Binding-site contacts:
Ligand atom C6 contacts residue PHE82 of chain 1.E at 3.9 Å (hydrophobic).
Ligand atom C18 contacts residue PHE116 of chain 1.E at 3.8 Å (hydrophobic).
Ligand atom C2 contacts residue LEU18 of chain 1.E at 4.0 Å (hydrophobic).
Ligand atom C19 contacts residue PHE116 of chain 1.E at 3.5 Å (hydrophobic).
Ligand atom C11 contacts residue SER58 of chain 1.E at 3.7 Å.
Ligand atom C1 contacts residue ASN38 of chain 1.E at 3.8 Å.
Ligand atom C2 contacts residue ASN38 of chain 1.E at 3.8 Å.
Ligand atom C25 contacts residue PHE86 of chain 1.E at 4.0 Å (hydrophobic).
Ligand atom C6 contacts residue ASP99 of chain 1.E at 3.8 Å.
Ligand atom O1 contacts residue PHE82 of chain 1.E at 3.9 Å.
Ligand atom C6 contacts residue ASN38 of chain 1.E at 3.7 Å.
Ligand atom O1 contacts residue ASP99 of chain 1.E at 2.8 Å (salt-bridge).
Ligand atom C5 contacts residue ALA114 of chain 1.E at 4.2 Å (hydrophobic).
Ligand atom C4 contacts residue ASN38 of chain 1.E at 3.5 Å.
Ligand atom O26 contacts residue PHE86 of chain 1.E at 4.0 Å.
Ligand atom C25 contacts residue LEU61 of chain 1.E at 3.6 Å (hydrophobic).
Ligand atom O1 contacts residue MET112 of chain 1.E at 3.3 Å.
Ligand atom C1 contacts residue MET112 of chain 1.E at 4.0 Å (hydrophobic).
Ligand atom C13 contacts residue ASN38 of chain 1.E at 4.1 Å.
Ligand atom C1 contacts residue ASP99 of chain 1.E at 3.8 Å.
Ligand atom C19 contacts residue VAL95 of chain 1.E at 4.1 Å (hydrophobic).
Ligand atom C3 contacts residue ASN38 of chain 1.E at 3.6 Å.
Ligand atom C27 contacts residue VAL84 of chain 1.E at 4.0 Å (hydrophobic).
Ligand atom C18 contacts residue VAL95 of chain 1.E at 4.2 Å (hydrophobic).
Ligand atom C6 contacts residue PRO97 of chain 1.E at 4.2 Å (hydrophobic).
Ligand atom C5 contacts residue PRO97 of chain 1.E at 4.3 Å (hydrophobic).
Ligand atom O1 contacts residue TYR14 of chain 1.E at 2.5 Å (h-bond).
Ligand atom C24 contacts residue LEU63 of chain 1.E at 3.8 Å (hydrophobic).
Ligand atom C2 contacts residue TYR14 of chain 1.E at 3.3 Å (hydrophobic).
Ligand atom C6 contacts residue ALA114 of chain 1.E at 3.8 Å (hydrophobic).
Ligand atom C2 contacts residue TYR55 of chain 1.E at 4.2 Å (hydrophobic).
Ligand atom C5 contacts residue PHE116 of chain 1.E at 4.1 Å (hydrophobic).
Ligand atom C27 contacts residue PHE86 of chain 1.E at 3.9 Å (hydrophobic).
Ligand atom C1 contacts residue TYR14 of chain 1.E at 3.3 Å (hydrophobic).
Ligand atom C27 contacts residue VAL95 of chain 1.E at 3.8 Å (hydrophobic).
Ligand atom C5 contacts residue ASN38 of chain 1.E at 3.5 Å.
Ligand atom C26 contacts residue PHE86 of chain 1.E at 4.0 Å (hydrophobic).
Ligand atom C10 contacts residue SER58 of chain 1.E at 4.2 Å.
Ligand atom C11 contacts residue LEU63 of chain 1.E at 4.1 Å (hydrophobic).
Ligand atom C1 contacts residue PHE82 of chain 1.E at 4.1 Å (hydrophobic).

Sequence of chain 1.E:
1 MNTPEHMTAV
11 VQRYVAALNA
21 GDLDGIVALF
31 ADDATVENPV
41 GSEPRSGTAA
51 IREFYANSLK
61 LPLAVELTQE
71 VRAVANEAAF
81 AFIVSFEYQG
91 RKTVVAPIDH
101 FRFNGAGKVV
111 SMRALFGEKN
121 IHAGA

A protein and the small-molecule ligand that binds it are described below.
Small molecule (SMILES): C[C@]12CCc3c(ccc4cc(O)ccc34)[C@@H]1CCC2=O